Binding-site contacts:
Ligand atom O76 contacts residue ARG34 of chain 1.A at 2.7 Å (salt-bridge).
Ligand atom C5 contacts residue ARG14 of chain 1.A at 3.8 Å.
Ligand atom C3 contacts residue CYS44 of chain 1.A at 3.1 Å (hydrophobic).
Ligand atom O43 contacts residue GLU37 of chain 1.A at 3.4 Å.
Ligand atom O42 contacts residue ARG14 of chain 1.A at 3.5 Å (salt-bridge).
Ligand atom C33 contacts residue GLY95 of chain 1.A at 3.6 Å.
Ligand atom C13 contacts residue ARG14 of chain 1.A at 3.3 Å.
Ligand atom C35 contacts residue GLY95 of chain 1.A at 3.7 Å.
Ligand atom C32 contacts residue ILE73 of chain 1.A at 3.8 Å (hydrophobic).
Ligand atom C34 contacts residue GLY95 of chain 1.A at 3.2 Å.
Ligand atom C33 contacts residue LEU96 of chain 1.A at 3.7 Å (hydrophobic).
Ligand atom O76 contacts residue SER36 of chain 1.A at 3.8 Å.
Ligand atom C15 contacts residue ARG14 of chain 1.A at 3.4 Å.
Ligand atom C25 contacts residue TYR61 of chain 1.A at 3.7 Å (hydrophobic).
Ligand atom C7 contacts residue HIS60 of chain 1.A at 3.3 Å.
Ligand atom O38 contacts residue ARG14 of chain 1.A at 3.8 Å.
Ligand atom C4 contacts residue ARG14 of chain 1.A at 3.8 Å.
Ligand atom F80 contacts residue GLU37 of chain 1.A at 3.7 Å.
Ligand atom F80 contacts residue LYS62 of chain 1.A at 3.2 Å.
Ligand atom O77 contacts residue ARG34 of chain 1.A at 2.9 Å (salt-bridge).
Ligand atom C2 contacts residue HIS60 of chain 1.A at 3.6 Å.
Ligand atom O76 contacts residue CYS44 of chain 1.A at 3.5 Å (h-bond).
Ligand atom C35 contacts residue THR74 of chain 1.A at 3.9 Å.
Ligand atom C9 contacts residue HIS60 of chain 1.A at 3.5 Å.
Ligand atom C32 contacts residue LEU96 of chain 1.A at 3.7 Å (hydrophobic).
Ligand atom C75 contacts residue CYS44 of chain 1.A at 3.7 Å (hydrophobic).
Ligand atom C1 contacts residue HIS60 of chain 1.A at 3.8 Å.
Ligand atom F80 contacts residue THR38 of chain 1.A at 3.7 Å.
Ligand atom O14 contacts residue ARG14 of chain 1.A at 2.6 Å (salt-bridge).
Ligand atom C32 contacts residue GLY95 of chain 1.A at 3.6 Å.
Ligand atom C8 contacts residue HIS60 of chain 1.A at 3.2 Å.
Ligand atom F80 contacts residue SER36 of chain 1.A at 2.8 Å.
Ligand atom C31 contacts residue GLY95 of chain 1.A at 3.8 Å.
Ligand atom C75 contacts residue ARG34 of chain 1.A at 3.4 Å.
Ligand atom O76 contacts residue GLU37 of chain 1.A at 3.0 Å (salt-bridge).
Ligand atom C41 contacts residue THR38 of chain 1.A at 3.8 Å.
Ligand atom O43 contacts residue THR38 of chain 1.A at 2.8 Å (h-bond).
Ligand atom O14 contacts residue HIS60 of chain 1.A at 3.8 Å.
Ligand atom N10 contacts residue HIS60 of chain 1.A at 2.8 Å (h-bond).
Ligand atom O77 contacts residue ARG14 of chain 1.A at 3.0 Å (salt-bridge).

The small molecule below binds the protein below.
Small molecule (SMILES): COC(=O)c1cc(C[C@H](NC(C)=O)C(=O)N[C@H]2CCCCN(Cc3ccc(-c4ccccc4)cc3)C2=O)ccc1C(F)(C(=O)O)C(=O)O

Sequence of chain 1.A:
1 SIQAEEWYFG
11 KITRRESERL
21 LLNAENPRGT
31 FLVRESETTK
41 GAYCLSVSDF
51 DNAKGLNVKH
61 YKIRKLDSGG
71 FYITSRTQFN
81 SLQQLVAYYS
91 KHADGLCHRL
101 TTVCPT